Binding-site contacts:
Ligand atom O10 contacts residue PHE75 of chain 13.D at 3.8 Å.
Ligand atom C8 contacts residue GLN278 of chain 13.C at 3.6 Å.
Ligand atom O7 contacts residue LEU62 of chain 13.C at 4.0 Å.
Ligand atom O1B contacts residue THR276 of chain 13.C at 3.5 Å (h-bond).
Ligand atom C1 contacts residue THR276 of chain 13.C at 3.2 Å.
Ligand atom C10 contacts residue PHE75 of chain 13.D at 4.1 Å (hydrophobic).
Ligand atom C11 contacts residue THR276 of chain 13.C at 3.3 Å.
Ligand atom O1A contacts residue LYS68 of chain 13.C at 2.8 Å.
Ligand atom C11 contacts residue GLN278 of chain 13.C at 3.5 Å.
Ligand atom C11 contacts residue PHE65 of chain 13.C at 3.4 Å (hydrophobic).
Ligand atom C10 contacts residue GLN278 of chain 13.C at 4.0 Å.
Ligand atom O9 contacts residue LYS68 of chain 13.C at 2.9 Å (salt-bridge).
Ligand atom O1A contacts residue THR276 of chain 13.C at 2.3 Å (h-bond).
Ligand atom N5 contacts residue GLN278 of chain 13.C at 3.7 Å.
Ligand atom C1 contacts residue SER274 of chain 13.C at 4.1 Å.
Ligand atom O9 contacts residue GLN278 of chain 13.C at 3.9 Å.
Ligand atom C11 contacts residue ASN272 of chain 13.C at 3.6 Å.
Ligand atom C11 contacts residue SER274 of chain 13.C at 4.1 Å.
Ligand atom O8 contacts residue LYS68 of chain 13.C at 3.4 Å.
Ligand atom O8 contacts residue GLN278 of chain 13.C at 3.4 Å (h-bond).
Ligand atom C11 contacts residue HIS138 of chain 13.B at 3.1 Å.
Ligand atom C11 contacts residue PHE270 of chain 13.C at 3.8 Å (hydrophobic).
Ligand atom C1 contacts residue ASN272 of chain 13.C at 4.1 Å.
Ligand atom C10 contacts residue ASN272 of chain 13.C at 3.9 Å.
Ligand atom C7 contacts residue GLN278 of chain 13.C at 3.8 Å.
Ligand atom C1 contacts residue LYS68 of chain 13.C at 3.6 Å.
Ligand atom O1B contacts residue SER274 of chain 13.C at 2.9 Å (h-bond).
Ligand atom C6 contacts residue ASN272 of chain 13.C at 3.7 Å.
Ligand atom C11 contacts residue PHE75 of chain 13.D at 3.3 Å (hydrophobic).
Ligand atom O1A contacts residue ASN272 of chain 13.C at 3.6 Å (h-bond).
Ligand atom O8 contacts residue THR276 of chain 13.C at 3.6 Å.
Ligand atom N5 contacts residue ASN272 of chain 13.C at 3.2 Å (h-bond).
Ligand atom O8 contacts residue ASN272 of chain 13.C at 3.4 Å (h-bond).
Ligand atom O1B contacts residue LYS68 of chain 13.C at 3.9 Å.
Ligand atom C9 contacts residue LYS68 of chain 13.C at 3.8 Å.
Ligand atom C9 contacts residue LEU67 of chain 13.C at 4.1 Å (hydrophobic).
Ligand atom C6 contacts residue LYS68 of chain 13.C at 4.2 Å.
Ligand atom O9 contacts residue LEU67 of chain 13.C at 3.4 Å.
Ligand atom C9 contacts residue GLN278 of chain 13.C at 3.1 Å.
Ligand atom C5 contacts residue ASN272 of chain 13.C at 4.1 Å.

Sequence of chain 13.B:
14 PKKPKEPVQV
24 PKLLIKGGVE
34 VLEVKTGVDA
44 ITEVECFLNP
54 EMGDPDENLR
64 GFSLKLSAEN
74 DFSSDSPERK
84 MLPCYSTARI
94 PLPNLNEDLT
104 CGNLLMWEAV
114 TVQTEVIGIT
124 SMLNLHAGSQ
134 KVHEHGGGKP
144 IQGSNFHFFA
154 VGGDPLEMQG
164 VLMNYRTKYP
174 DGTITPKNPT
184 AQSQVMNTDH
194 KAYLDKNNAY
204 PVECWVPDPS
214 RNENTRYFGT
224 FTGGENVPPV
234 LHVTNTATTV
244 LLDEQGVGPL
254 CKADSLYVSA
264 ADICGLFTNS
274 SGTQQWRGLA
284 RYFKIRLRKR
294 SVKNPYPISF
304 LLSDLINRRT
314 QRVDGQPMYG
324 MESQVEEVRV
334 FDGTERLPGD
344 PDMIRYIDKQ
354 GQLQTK

This protein binds this small molecule.
Small molecule (SMILES): CC(=O)N[C@H]1[C@H]([C@H](O)[C@H](O)CO)O[C@@](O[C@H](CO)[C@@H](O)[C@@H]2O[C@@H](C(=O)O)C[C@H](O)[C@H]2NC(C)=O)(C(=O)O)C[C@@H]1O

Sequence of chain 13.C:
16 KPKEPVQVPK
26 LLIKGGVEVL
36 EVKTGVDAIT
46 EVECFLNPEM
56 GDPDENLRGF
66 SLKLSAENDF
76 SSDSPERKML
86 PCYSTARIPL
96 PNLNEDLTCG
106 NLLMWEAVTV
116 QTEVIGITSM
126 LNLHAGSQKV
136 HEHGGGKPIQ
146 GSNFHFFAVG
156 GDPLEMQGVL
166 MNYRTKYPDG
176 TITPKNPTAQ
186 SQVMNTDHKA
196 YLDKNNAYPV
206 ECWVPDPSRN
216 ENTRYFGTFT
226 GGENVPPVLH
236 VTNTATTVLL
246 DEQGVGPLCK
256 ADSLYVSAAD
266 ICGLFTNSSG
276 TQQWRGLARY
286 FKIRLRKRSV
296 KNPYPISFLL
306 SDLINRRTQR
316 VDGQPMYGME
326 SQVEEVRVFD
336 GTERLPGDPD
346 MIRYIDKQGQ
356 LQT

Sequence of chain 13.D:
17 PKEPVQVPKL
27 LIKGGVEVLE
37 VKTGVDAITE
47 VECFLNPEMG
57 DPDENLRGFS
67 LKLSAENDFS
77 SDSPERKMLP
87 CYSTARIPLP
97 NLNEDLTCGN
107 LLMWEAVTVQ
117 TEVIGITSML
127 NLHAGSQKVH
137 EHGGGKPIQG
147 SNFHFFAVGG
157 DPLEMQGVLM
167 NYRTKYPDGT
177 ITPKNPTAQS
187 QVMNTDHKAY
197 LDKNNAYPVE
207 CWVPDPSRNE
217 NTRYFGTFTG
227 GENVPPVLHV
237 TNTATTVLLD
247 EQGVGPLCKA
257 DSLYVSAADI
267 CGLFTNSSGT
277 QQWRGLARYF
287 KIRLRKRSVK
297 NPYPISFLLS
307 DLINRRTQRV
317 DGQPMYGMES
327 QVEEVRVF